Binding-site contacts:
Ligand atom C9 contacts residue PRO24 of chain 2.C at 3.6 Å (hydrophobic).
Ligand atom C18 contacts residue CYS23 of chain 2.C at 4.0 Å (hydrophobic).
Ligand atom C11 contacts residue ILE159 of chain 2.C at 3.9 Å (hydrophobic).
Ligand atom C5 contacts residue THR22 of chain 2.C at 3.7 Å.
Ligand atom C6 contacts residue TYR20 of chain 2.C at 3.9 Å (hydrophobic).
Ligand atom C2 contacts residue TYR20 of chain 2.C at 4.1 Å (hydrophobic).
Ligand atom C1 contacts residue ACT1 of chain 2.K at 4.1 Å.
Ligand atom C11 contacts residue VAL256 of chain 2.C at 3.4 Å (hydrophobic).
Ligand atom N contacts residue ACT1 of chain 2.K at 4.0 Å.
Ligand atom CL contacts residue LEU260 of chain 2.C at 3.3 Å.
Ligand atom CL contacts residue TYR176 of chain 2.C at 3.3 Å.
Ligand atom C4 contacts residue THR22 of chain 2.C at 3.6 Å.
Ligand atom C14 contacts residue TYR164 of chain 2.C at 3.2 Å (hydrophobic).
Ligand atom O2 contacts residue PHE25 of chain 2.C at 3.3 Å.
Ligand atom C8 contacts residue ACT1 of chain 2.K at 3.9 Å.
Ligand atom O2 contacts residue CYS23 of chain 2.C at 3.0 Å (h-bond).
Ligand atom C7 contacts residue ACT1 of chain 2.K at 4.0 Å.
Ligand atom CL contacts residue SER173 of chain 2.C at 3.5 Å.
Ligand atom O contacts residue TYR20 of chain 2.C at 3.5 Å.
Ligand atom C15 contacts residue TYR164 of chain 2.C at 3.4 Å (hydrophobic).
Ligand atom C10 contacts residue THR22 of chain 2.C at 3.9 Å.
Ligand atom C17 contacts residue ACT1 of chain 2.K at 4.1 Å.
Ligand atom N contacts residue PRO24 of chain 2.C at 3.7 Å.
Ligand atom C13 contacts residue ILE177 of chain 2.C at 4.0 Å (hydrophobic).
Ligand atom C14 contacts residue ILE177 of chain 2.C at 3.5 Å (hydrophobic).
Ligand atom C12 contacts residue THR22 of chain 2.C at 3.6 Å.
Ligand atom C12 contacts residue VAL256 of chain 2.C at 3.6 Å (hydrophobic).
Ligand atom C13 contacts residue VAL163 of chain 2.C at 4.0 Å (hydrophobic).
Ligand atom C4 contacts residue ILE177 of chain 2.C at 4.1 Å (hydrophobic).
Ligand atom C11 contacts residue THR22 of chain 2.C at 3.0 Å.
Ligand atom O1 contacts residue ILE159 of chain 2.C at 3.5 Å.
Ligand atom O3 contacts residue TYR20 of chain 2.C at 4.0 Å.
Ligand atom O1 contacts residue PRO24 of chain 2.C at 3.3 Å.
Ligand atom C15 contacts residue ILE177 of chain 2.C at 4.0 Å (hydrophobic).
Ligand atom C5 contacts residue ILE177 of chain 2.C at 4.0 Å (hydrophobic).
Ligand atom C10 contacts residue ILE159 of chain 2.C at 4.0 Å (hydrophobic).
Ligand atom C6 contacts residue PRO47 of chain 2.C at 3.5 Å (hydrophobic).
Ligand atom C14 contacts residue VAL163 of chain 2.C at 3.6 Å (hydrophobic).
Ligand atom C contacts residue CYS23 of chain 2.C at 4.1 Å (hydrophobic).
Ligand atom C8 contacts residue PRO24 of chain 2.C at 3.9 Å (hydrophobic).

Sequence of chain 2.C:
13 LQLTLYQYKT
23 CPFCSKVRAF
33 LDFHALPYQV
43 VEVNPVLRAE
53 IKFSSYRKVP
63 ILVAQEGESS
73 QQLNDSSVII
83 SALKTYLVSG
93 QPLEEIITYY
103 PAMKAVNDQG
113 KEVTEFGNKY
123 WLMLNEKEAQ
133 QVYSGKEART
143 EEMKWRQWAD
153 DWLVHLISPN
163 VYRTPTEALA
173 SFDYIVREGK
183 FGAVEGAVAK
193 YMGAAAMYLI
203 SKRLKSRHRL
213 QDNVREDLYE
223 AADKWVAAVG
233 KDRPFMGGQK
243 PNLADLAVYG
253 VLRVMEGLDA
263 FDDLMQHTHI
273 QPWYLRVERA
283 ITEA

This small molecule binds to this protein.
Small molecule (SMILES): COc1ccc2c(c1)c(CC(=O)O)c(C)n2C(=O)c1ccc(Cl)cc1